A small-molecule ligand and the protein it binds are described below.
Small molecule (SMILES): CC(=O)N[C@@H]1[C@@H](O)[C@H](O)[C@@H](CO)O[C@H]1O

Binding-site contacts:
Ligand atom O4 contacts residue ASN328 of chain 1.D at 3.1 Å (h-bond).
Ligand atom O7 contacts residue ASN331 of chain 1.D at 4.3 Å.
Ligand atom C4 contacts residue ASN328 of chain 1.D at 4.4 Å.
Ligand atom C7 contacts residue LEU332 of chain 1.D at 3.8 Å (hydrophobic).
Ligand atom O7 contacts residue LEU332 of chain 1.D at 4.0 Å.
Ligand atom C3 contacts residue ILE329 of chain 1.D at 3.9 Å (hydrophobic).
Ligand atom C7 contacts residue ASN331 of chain 1.D at 4.4 Å.
Ligand atom C4 contacts residue ILE329 of chain 1.D at 4.4 Å (hydrophobic).
Ligand atom C8 contacts residue VAL364 of chain 1.D at 4.2 Å (hydrophobic).
Ligand atom O3 contacts residue ILE329 of chain 1.D at 3.8 Å.
Ligand atom C3 contacts residue ASN331 of chain 1.D at 4.1 Å.
Ligand atom O3 contacts residue ASN331 of chain 1.D at 3.0 Å (h-bond).
Ligand atom N2 contacts residue ILE329 of chain 1.D at 3.7 Å.
Ligand atom O3 contacts residue THR330 of chain 1.D at 4.1 Å.
Ligand atom C8 contacts residue ILE329 of chain 1.D at 3.7 Å (hydrophobic).
Ligand atom C8 contacts residue LEU332 of chain 1.D at 3.6 Å (hydrophobic).
Ligand atom O4 contacts residue ILE329 of chain 1.D at 4.3 Å.
Ligand atom N2 contacts residue ASN331 of chain 1.D at 4.5 Å.
Ligand atom C7 contacts residue ILE329 of chain 1.D at 4.3 Å (hydrophobic).

Sequence of chain 1.D:
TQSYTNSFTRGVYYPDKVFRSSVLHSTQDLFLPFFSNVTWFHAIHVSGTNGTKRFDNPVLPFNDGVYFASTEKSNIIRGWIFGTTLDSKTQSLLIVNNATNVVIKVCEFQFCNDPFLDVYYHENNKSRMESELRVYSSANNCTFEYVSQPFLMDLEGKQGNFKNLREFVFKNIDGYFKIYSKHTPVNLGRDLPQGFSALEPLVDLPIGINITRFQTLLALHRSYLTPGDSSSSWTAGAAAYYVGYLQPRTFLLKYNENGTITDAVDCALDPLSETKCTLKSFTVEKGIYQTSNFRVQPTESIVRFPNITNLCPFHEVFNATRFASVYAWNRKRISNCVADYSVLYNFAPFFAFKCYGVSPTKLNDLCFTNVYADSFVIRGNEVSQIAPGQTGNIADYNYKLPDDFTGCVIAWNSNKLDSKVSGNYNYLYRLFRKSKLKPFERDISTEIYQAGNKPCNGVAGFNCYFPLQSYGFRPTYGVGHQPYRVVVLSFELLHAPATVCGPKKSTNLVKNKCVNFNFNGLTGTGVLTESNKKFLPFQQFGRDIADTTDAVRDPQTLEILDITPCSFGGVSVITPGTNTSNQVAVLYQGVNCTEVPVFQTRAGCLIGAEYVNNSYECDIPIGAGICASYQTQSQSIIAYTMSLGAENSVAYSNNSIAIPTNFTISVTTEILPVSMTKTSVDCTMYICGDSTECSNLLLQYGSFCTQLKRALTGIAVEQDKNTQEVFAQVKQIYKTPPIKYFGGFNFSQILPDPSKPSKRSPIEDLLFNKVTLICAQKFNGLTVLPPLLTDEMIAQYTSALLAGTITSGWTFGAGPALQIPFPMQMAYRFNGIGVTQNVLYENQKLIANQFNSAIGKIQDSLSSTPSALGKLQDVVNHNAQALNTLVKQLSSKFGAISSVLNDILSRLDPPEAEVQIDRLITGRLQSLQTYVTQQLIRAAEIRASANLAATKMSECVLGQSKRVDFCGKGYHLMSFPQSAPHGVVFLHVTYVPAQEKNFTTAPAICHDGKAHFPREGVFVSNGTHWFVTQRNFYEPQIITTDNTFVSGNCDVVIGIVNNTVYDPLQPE